This small molecule binds to this protein.
Small molecule (SMILES): Nc1c(S(=O)(=O)O)cc2c(c1O)C(=O)c1ccccc1C2=O

Sequence of chain 1.F:
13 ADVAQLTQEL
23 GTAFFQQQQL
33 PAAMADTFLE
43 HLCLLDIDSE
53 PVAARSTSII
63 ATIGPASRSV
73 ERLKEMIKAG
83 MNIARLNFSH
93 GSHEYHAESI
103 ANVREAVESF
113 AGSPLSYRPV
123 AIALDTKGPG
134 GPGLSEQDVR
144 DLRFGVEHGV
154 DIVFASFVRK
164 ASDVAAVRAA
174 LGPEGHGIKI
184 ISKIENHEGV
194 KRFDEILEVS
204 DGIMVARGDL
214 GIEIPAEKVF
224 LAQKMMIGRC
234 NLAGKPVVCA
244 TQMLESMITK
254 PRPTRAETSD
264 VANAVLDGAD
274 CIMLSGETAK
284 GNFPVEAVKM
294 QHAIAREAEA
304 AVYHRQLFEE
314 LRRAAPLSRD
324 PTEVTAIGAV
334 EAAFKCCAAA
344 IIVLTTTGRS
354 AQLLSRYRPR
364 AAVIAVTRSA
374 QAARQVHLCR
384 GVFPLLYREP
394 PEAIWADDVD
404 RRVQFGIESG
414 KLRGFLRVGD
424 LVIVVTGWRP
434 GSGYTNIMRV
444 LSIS

Binding-site contacts:
Ligand atom C10 contacts residue TYR97 of chain 1.F at 3.4 Å (hydrophobic).
Ligand atom O contacts residue ARG87 of chain 1.F at 4.0 Å.
Ligand atom C5 contacts residue HIS92 of chain 1.F at 4.0 Å.
Ligand atom O2 contacts residue HIS92 of chain 1.F at 3.7 Å.
Ligand atom S contacts residue ARG87 of chain 1.F at 4.0 Å.
Ligand atom C8 contacts residue PRO67 of chain 1.F at 3.8 Å (hydrophobic).
Ligand atom C7 contacts residue PRO67 of chain 1.F at 3.6 Å (hydrophobic).
Ligand atom C2 contacts residue LYS283 of chain 1.F at 4.1 Å.
Ligand atom C1 contacts residue ALA282 of chain 1.F at 4.1 Å (hydrophobic).
Ligand atom O1 contacts residue LYS283 of chain 1.F at 3.2 Å.
Ligand atom C11 contacts residue TYR97 of chain 1.F at 3.6 Å (hydrophobic).
Ligand atom C6 contacts residue LYS283 of chain 1.F at 4.1 Å.
Ligand atom O4 contacts residue ASN89 of chain 1.F at 3.8 Å.
Ligand atom C10 contacts residue GLY93 of chain 1.F at 3.7 Å.
Ligand atom C contacts residue ALA282 of chain 1.F at 3.7 Å (hydrophobic).
Ligand atom C13 contacts residue HIS92 of chain 1.F at 3.4 Å.
Ligand atom O2 contacts residue ASN89 of chain 1.F at 3.9 Å.
Ligand atom C1 contacts residue HIS92 of chain 1.F at 4.0 Å.
Ligand atom C3 contacts residue ASN89 of chain 1.F at 4.1 Å.
Ligand atom N contacts residue GLY279 of chain 1.F at 4.0 Å.
Ligand atom C3 contacts residue ALA282 of chain 1.F at 3.8 Å (hydrophobic).
Ligand atom O5 contacts residue ASN89 of chain 1.F at 2.6 Å (h-bond).
Ligand atom C7 contacts residue HIS92 of chain 1.F at 3.9 Å.
Ligand atom S contacts residue ASN89 of chain 1.F at 3.6 Å.
Ligand atom C12 contacts residue HIS92 of chain 1.F at 3.4 Å.
Ligand atom C11 contacts residue HIS92 of chain 1.F at 3.6 Å.
Ligand atom O contacts residue THR64 of chain 1.F at 3.5 Å.
Ligand atom O5 contacts residue ARG87 of chain 1.F at 3.1 Å (salt-bridge).
Ligand atom O3 contacts residue LYS283 of chain 1.F at 3.2 Å.
Ligand atom C11 contacts residue GLY93 of chain 1.F at 3.8 Å.
Ligand atom C4 contacts residue HIS92 of chain 1.F at 3.6 Å.
Ligand atom O5 contacts residue THR64 of chain 1.F at 3.4 Å.
Ligand atom C6 contacts residue PRO67 of chain 1.F at 4.1 Å (hydrophobic).
Ligand atom O contacts residue SER278 of chain 1.F at 2.9 Å.
Ligand atom O contacts residue ALA282 of chain 1.F at 3.4 Å.
Ligand atom C3 contacts residue HIS92 of chain 1.F at 3.5 Å.
Ligand atom C12 contacts residue PRO67 of chain 1.F at 3.8 Å (hydrophobic).
Ligand atom S contacts residue THR64 of chain 1.F at 4.0 Å.
Ligand atom O contacts residue GLY279 of chain 1.F at 3.1 Å (h-bond).
Ligand atom C contacts residue HIS92 of chain 1.F at 3.9 Å.